Sequence of chain 3.A:
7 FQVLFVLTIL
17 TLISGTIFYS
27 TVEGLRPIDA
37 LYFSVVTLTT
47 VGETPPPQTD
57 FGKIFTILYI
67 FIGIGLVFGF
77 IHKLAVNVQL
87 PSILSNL

A protein and the small-molecule ligand that binds it are described below.
Small molecule (SMILES): NCC(=O)O

Binding-site contacts:
Ligand atom N contacts residue ILE34 of chain 3.A at 4.4 Å.
Ligand atom CA contacts residue LEU37 of chain 3.A at 4.3 Å (hydrophobic).
Ligand atom OXT contacts residue PRO33 of chain 3.A at 4.5 Å.
Ligand atom O contacts residue ILE34 of chain 3.A at 4.5 Å.